Binding-site contacts:
Ligand atom O1A contacts residue GLY78 of chain 48.D at 3.8 Å.
Ligand atom C3 contacts residue ARG77 of chain 48.D at 3.3 Å.
Ligand atom C6 contacts residue TYR72 of chain 48.D at 3.7 Å (hydrophobic).
Ligand atom C5 contacts residue TYR72 of chain 48.D at 3.5 Å (hydrophobic).
Ligand atom C3 contacts residue VAL296 of chain 48.D at 3.6 Å (hydrophobic).
Ligand atom C2 contacts residue GLY78 of chain 48.D at 4.2 Å.
Ligand atom C6 contacts residue ASN80 of chain 48.D at 4.3 Å.
Ligand atom C4 contacts residue HIS298 of chain 48.D at 3.7 Å.
Ligand atom O8 contacts residue TYR72 of chain 48.D at 3.4 Å (h-bond).
Ligand atom C1 contacts residue TYR72 of chain 48.D at 3.8 Å (hydrophobic).
Ligand atom C3 contacts residue GLY78 of chain 48.D at 3.8 Å.
Ligand atom O3 contacts residue GLY78 of chain 48.D at 3.7 Å.
Ligand atom C4 contacts residue ARG77 of chain 48.D at 4.0 Å.
Ligand atom O8 contacts residue ARG77 of chain 48.D at 3.5 Å (salt-bridge).
Ligand atom O6 contacts residue ASN93 of chain 48.D at 3.6 Å (h-bond).
Ligand atom O1A contacts residue TYR72 of chain 48.D at 3.4 Å.
Ligand atom C6 contacts residue THR94 of chain 48.D at 4.3 Å.
Ligand atom O4 contacts residue TYR72 of chain 48.D at 3.7 Å.
Ligand atom C10 contacts residue TYR72 of chain 48.D at 4.0 Å (hydrophobic).
Ligand atom O4 contacts residue VAL296 of chain 48.D at 3.9 Å.
Ligand atom C11 contacts residue TYR72 of chain 48.D at 4.2 Å (hydrophobic).
Ligand atom O4 contacts residue HIS298 of chain 48.D at 2.7 Å (h-bond).
Ligand atom C6 contacts residue ASN93 of chain 48.D at 3.4 Å.
Ligand atom C1 contacts residue ARG77 of chain 48.D at 3.1 Å.
Ligand atom O1A contacts residue ARG77 of chain 48.D at 2.7 Å (salt-bridge).
Ligand atom C3 contacts residue HIS298 of chain 48.D at 3.8 Å.
Ligand atom O4 contacts residue ASN80 of chain 48.D at 4.1 Å.
Ligand atom C5 contacts residue ASN93 of chain 48.D at 4.1 Å.
Ligand atom O1B contacts residue TYR72 of chain 48.D at 4.0 Å.
Ligand atom N5 contacts residue TYR72 of chain 48.D at 2.9 Å (h-bond).
Ligand atom C4 contacts residue VAL296 of chain 48.D at 4.2 Å (hydrophobic).
Ligand atom O4 contacts residue ARG77 of chain 48.D at 4.2 Å.
Ligand atom C4 contacts residue GLY78 of chain 48.D at 3.9 Å.
Ligand atom O1A contacts residue LYS186 of chain 48.D at 4.3 Å.
Ligand atom O1B contacts residue ARG77 of chain 48.D at 2.4 Å (salt-bridge).
Ligand atom C4 contacts residue TYR72 of chain 48.D at 3.4 Å (hydrophobic).
Ligand atom C8 contacts residue ARG77 of chain 48.D at 4.2 Å.
Ligand atom O4 contacts residue GLY78 of chain 48.D at 3.4 Å (h-bond).
Ligand atom O4 contacts residue THR291 of chain 48.D at 3.9 Å.
Ligand atom C2 contacts residue ARG77 of chain 48.D at 4.0 Å.

This protein binds this small molecule.
Small molecule (SMILES): CC(=O)N[C@@H]1[C@@H](O[C@@H]2O[C@H](CO)[C@H](O)[C@H](O[C@]3(C(=O)O)C[C@H](O)[C@@H](NC(C)=O)[C@H]([C@H](O)[C@H](O)CO)O3)[C@H]2O)[C@H](O)[C@@H](CO[C@]2(C(=O)O)C[C@H](O)[C@@H](NC(C)=O)[C@H]([C@H](O)[C@H](O)CO)O2)O[C@H]1O

Sequence of chain 48.E:
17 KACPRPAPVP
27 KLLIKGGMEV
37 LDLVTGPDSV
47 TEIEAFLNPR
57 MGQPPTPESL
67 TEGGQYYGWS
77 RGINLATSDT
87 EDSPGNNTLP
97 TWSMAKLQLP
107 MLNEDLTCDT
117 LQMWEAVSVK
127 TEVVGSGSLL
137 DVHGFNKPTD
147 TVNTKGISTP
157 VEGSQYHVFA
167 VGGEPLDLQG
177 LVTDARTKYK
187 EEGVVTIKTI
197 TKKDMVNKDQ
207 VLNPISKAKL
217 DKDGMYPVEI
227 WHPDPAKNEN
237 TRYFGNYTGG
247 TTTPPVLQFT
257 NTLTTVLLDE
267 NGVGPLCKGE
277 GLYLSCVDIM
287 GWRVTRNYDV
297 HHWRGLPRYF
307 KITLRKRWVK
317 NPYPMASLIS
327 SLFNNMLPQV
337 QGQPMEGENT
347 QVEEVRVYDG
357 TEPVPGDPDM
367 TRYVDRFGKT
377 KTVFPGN

Sequence of chain 48.D:
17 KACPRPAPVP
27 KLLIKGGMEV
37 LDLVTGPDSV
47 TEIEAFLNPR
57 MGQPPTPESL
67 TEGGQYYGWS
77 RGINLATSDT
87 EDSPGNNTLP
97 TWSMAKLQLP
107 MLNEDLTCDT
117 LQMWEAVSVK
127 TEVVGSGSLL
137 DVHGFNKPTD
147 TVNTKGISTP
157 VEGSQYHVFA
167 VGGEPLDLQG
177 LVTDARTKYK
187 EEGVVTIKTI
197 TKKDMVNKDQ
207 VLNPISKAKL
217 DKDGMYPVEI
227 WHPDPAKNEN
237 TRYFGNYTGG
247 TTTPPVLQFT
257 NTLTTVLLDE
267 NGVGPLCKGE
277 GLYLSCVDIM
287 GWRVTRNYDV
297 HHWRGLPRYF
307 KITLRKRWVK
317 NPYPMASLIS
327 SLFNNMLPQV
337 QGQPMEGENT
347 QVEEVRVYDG